Sequence of chain 1.AB:
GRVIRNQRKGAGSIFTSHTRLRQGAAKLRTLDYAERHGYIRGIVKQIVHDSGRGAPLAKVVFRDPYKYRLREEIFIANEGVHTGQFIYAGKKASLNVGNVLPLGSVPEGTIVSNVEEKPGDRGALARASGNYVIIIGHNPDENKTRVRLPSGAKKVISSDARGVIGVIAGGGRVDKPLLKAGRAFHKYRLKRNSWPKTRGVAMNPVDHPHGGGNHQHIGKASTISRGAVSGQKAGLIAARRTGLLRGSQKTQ

Binding-site contacts:
Ligand atom N1 contacts residue GLU117 of chain 1.AB at 3.7 Å.
Ligand atom C5 contacts residue GLU117 of chain 1.AB at 3.9 Å.
Ligand atom C5 contacts residue ASP121 of chain 1.AB at 4.4 Å.
Ligand atom N2 contacts residue ALA124 of chain 1.AB at 4.4 Å.
Ligand atom C4 contacts residue GLU117 of chain 1.AB at 4.1 Å.
Ligand atom N2 contacts residue GLY123 of chain 1.AB at 3.4 Å (h-bond).
Ligand atom N2 contacts residue ASP121 of chain 1.AB at 4.2 Å.

A small-molecule ligand and the protein it binds are described below.
Small molecule (SMILES): NC[C@H]1O[C@H](O[C@H]2[C@H](O[C@@H]3O[C@H](CO)[C@@H](O)[C@H](N)[C@H]3O)[C@@H](O)[C@H](N)C[C@@H]2N)[C@H](N)[C@@H](O)[C@@H]1O